A small-molecule ligand and the protein it binds are described below.
Small molecule (SMILES): O=C(CSc1nc2ccccc2[nH]1)Nc1ccc(Cl)cn1

Binding-site contacts:
Ligand atom C3 contacts residue MET108 of chain 1.H at 3.6 Å (hydrophobic).
Ligand atom C13 contacts residue ILE25 of chain 1.H at 3.6 Å (hydrophobic).
Ligand atom C12 contacts residue ILE24 of chain 1.H at 3.4 Å (hydrophobic).
Ligand atom C7 contacts residue TYR107 of chain 1.H at 3.6 Å (hydrophobic).
Ligand atom C9 contacts residue ARG628 of chain 1.G at 3.6 Å.
Ligand atom N1 contacts residue MET108 of chain 1.H at 2.8 Å (h-bond).
Ligand atom C11 contacts residue ARG628 of chain 1.G at 3.6 Å.
Ligand atom C3 contacts residue TYR107 of chain 1.H at 3.8 Å (hydrophobic).
Ligand atom C2 contacts residue ILE25 of chain 1.H at 3.8 Å (hydrophobic).
Ligand atom C12 contacts residue ARG647 of chain 1.G at 3.2 Å.
Ligand atom C13 contacts residue ILE24 of chain 1.H at 3.1 Å (hydrophobic).
Ligand atom C10 contacts residue ILE25 of chain 1.H at 3.2 Å (hydrophobic).
Ligand atom C6 contacts residue LEU158 of chain 1.H at 3.4 Å (hydrophobic).
Ligand atom C7 contacts residue ASP109 of chain 1.H at 3.4 Å.
Ligand atom C9 contacts residue ILE25 of chain 1.H at 3.8 Å (hydrophobic).
Ligand atom C2 contacts residue MET108 of chain 1.H at 3.2 Å (hydrophobic).
Ligand atom C7 contacts residue MET108 of chain 1.H at 3.9 Å (hydrophobic).
Ligand atom C11 contacts residue ILE25 of chain 1.H at 3.1 Å (hydrophobic).
Ligand atom CL1 contacts residue PHE105 of chain 1.H at 3.6 Å.
Ligand atom C3 contacts residue ALA46 of chain 1.H at 3.5 Å (hydrophobic).
Ligand atom N3 contacts residue ARG628 of chain 1.G at 3.9 Å.
Ligand atom CL1 contacts residue GLU106 of chain 1.H at 3.7 Å.
Ligand atom C12 contacts residue ILE25 of chain 1.H at 3.7 Å (hydrophobic).
Ligand atom N4 contacts residue ILE25 of chain 1.H at 3.5 Å (h-bond).
Ligand atom C4 contacts residue LEU158 of chain 1.H at 3.9 Å (hydrophobic).
Ligand atom N2 contacts residue MET108 of chain 1.H at 3.3 Å (h-bond).
Ligand atom C5 contacts residue LEU158 of chain 1.H at 3.3 Å (hydrophobic).
Ligand atom C14 contacts residue ILE25 of chain 1.H at 3.6 Å (hydrophobic).
Ligand atom N4 contacts residue ARG628 of chain 1.G at 3.3 Å (salt-bridge).
Ligand atom C3 contacts residue GLU106 of chain 1.H at 3.6 Å.
Ligand atom C14 contacts residue ASN607 of chain 1.G at 3.8 Å.
Ligand atom N1 contacts residue TYR107 of chain 1.H at 3.7 Å.
Ligand atom C13 contacts residue ARG647 of chain 1.G at 3.2 Å.
Ligand atom C8 contacts residue ARG628 of chain 1.G at 3.5 Å.
Ligand atom C1 contacts residue MET108 of chain 1.H at 3.7 Å (hydrophobic).
Ligand atom C10 contacts residue ARG628 of chain 1.G at 3.4 Å.
Ligand atom S1 contacts residue ARG628 of chain 1.G at 3.1 Å (salt-bridge).
Ligand atom N2 contacts residue ILE25 of chain 1.H at 3.8 Å.
Ligand atom C13 contacts residue ASN607 of chain 1.G at 3.6 Å.
Ligand atom N2 contacts residue TYR107 of chain 1.H at 3.3 Å.

Sequence of chain 1.G:
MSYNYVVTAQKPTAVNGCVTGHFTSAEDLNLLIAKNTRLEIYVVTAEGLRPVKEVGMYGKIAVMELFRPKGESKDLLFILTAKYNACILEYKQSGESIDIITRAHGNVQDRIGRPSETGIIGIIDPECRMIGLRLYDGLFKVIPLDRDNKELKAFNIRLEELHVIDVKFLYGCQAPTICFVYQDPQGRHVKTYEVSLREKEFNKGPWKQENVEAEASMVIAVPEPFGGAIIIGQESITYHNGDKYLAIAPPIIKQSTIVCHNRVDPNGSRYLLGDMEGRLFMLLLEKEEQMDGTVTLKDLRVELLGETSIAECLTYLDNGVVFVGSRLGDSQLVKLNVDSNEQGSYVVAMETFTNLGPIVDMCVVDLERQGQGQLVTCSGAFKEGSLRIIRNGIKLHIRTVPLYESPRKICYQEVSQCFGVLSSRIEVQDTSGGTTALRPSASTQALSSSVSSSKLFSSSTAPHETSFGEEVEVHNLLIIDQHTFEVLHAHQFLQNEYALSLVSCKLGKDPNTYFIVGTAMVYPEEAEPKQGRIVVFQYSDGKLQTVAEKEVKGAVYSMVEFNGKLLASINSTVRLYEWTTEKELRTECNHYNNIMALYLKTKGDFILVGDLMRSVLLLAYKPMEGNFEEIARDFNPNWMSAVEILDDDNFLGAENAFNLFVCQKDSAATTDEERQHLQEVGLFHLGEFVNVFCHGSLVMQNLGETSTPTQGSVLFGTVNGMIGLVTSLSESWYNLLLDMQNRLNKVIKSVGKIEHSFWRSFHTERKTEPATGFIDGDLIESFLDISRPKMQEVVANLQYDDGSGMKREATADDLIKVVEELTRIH

Sequence of chain 1.H:
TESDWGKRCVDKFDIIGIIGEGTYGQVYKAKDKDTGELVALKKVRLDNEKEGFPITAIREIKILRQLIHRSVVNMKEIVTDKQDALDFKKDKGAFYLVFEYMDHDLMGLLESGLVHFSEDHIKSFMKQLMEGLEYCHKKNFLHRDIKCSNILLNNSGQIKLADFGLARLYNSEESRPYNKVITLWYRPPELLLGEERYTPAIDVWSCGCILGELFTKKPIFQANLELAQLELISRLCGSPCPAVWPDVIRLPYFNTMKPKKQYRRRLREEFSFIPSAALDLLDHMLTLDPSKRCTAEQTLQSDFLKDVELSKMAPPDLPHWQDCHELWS